Sequence of chain 1.G:
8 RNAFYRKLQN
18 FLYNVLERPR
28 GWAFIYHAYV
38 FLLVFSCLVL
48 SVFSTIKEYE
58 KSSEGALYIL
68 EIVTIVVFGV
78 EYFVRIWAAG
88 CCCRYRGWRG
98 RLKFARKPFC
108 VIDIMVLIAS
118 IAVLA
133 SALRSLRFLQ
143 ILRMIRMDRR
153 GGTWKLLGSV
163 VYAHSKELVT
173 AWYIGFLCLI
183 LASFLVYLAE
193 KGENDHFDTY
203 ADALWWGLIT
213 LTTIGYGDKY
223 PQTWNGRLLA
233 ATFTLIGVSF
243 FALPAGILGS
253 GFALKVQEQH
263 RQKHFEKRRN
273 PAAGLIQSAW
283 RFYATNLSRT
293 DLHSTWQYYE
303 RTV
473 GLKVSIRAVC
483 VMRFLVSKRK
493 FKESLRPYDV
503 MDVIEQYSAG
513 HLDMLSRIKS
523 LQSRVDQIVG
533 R

Binding-site contacts:
Ligand atom C3 contacts residue ARG148 of chain 1.G at 3.1 Å.
Ligand atom C12 contacts residue ARG148 of chain 1.G at 3.1 Å.
Ligand atom F1 contacts residue LEU114 of chain 1.G at 3.0 Å.
Ligand atom C5 contacts residue LEU114 of chain 1.G at 4.0 Å (hydrophobic).
Ligand atom C8 contacts residue VAL113 of chain 1.G at 3.4 Å (hydrophobic).
Ligand atom CL1 contacts residue ASP150 of chain 1.G at 3.9 Å.
Ligand atom C7 contacts residue LEU114 of chain 1.G at 3.3 Å (hydrophobic).
Ligand atom C2 contacts residue ASP110 of chain 1.G at 3.5 Å.
Ligand atom C9 contacts residue ASP110 of chain 1.G at 3.0 Å.
Ligand atom CL1 contacts residue ILE147 of chain 1.G at 4.0 Å.
Ligand atom C8 contacts residue LEU114 of chain 1.G at 3.3 Å (hydrophobic).
Ligand atom C5 contacts residue VAL113 of chain 1.G at 3.3 Å (hydrophobic).
Ligand atom O1 contacts residue ASP110 of chain 1.G at 2.8 Å (salt-bridge).
Ligand atom CL1 contacts residue ARG148 of chain 1.G at 3.5 Å.
Ligand atom C7 contacts residue PHE75 of chain 1.G at 3.1 Å (hydrophobic).
Ligand atom C3 contacts residue ASP110 of chain 1.G at 2.8 Å.
Ligand atom C1 contacts residue PHE75 of chain 1.G at 3.8 Å (hydrophobic).
Ligand atom N2 contacts residue PHE106 of chain 1.G at 3.2 Å.
Ligand atom C3 contacts residue VAL113 of chain 1.G at 4.0 Å (hydrophobic).
Ligand atom CL1 contacts residue PHE106 of chain 1.G at 3.2 Å.
Ligand atom N1 contacts residue VAL113 of chain 1.G at 3.2 Å.
Ligand atom C2 contacts residue ARG148 of chain 1.G at 3.3 Å.
Ligand atom O1 contacts residue PHE75 of chain 1.G at 3.5 Å.
Ligand atom C10 contacts residue LEU114 of chain 1.G at 3.0 Å (hydrophobic).
Ligand atom C11 contacts residue ARG148 of chain 1.G at 3.2 Å.
Ligand atom N1 contacts residue ARG148 of chain 1.G at 4.0 Å.
Ligand atom N1 contacts residue ASP110 of chain 1.G at 3.1 Å (salt-bridge).
Ligand atom C1 contacts residue VAL113 of chain 1.G at 3.8 Å (hydrophobic).
Ligand atom C12 contacts residue PHE106 of chain 1.G at 3.7 Å (hydrophobic).
Ligand atom C4 contacts residue ASP110 of chain 1.G at 3.6 Å.
Ligand atom F1 contacts residue ILE72 of chain 1.G at 3.2 Å.
Ligand atom N2 contacts residue ARG148 of chain 1.G at 3.1 Å.
Ligand atom C4 contacts residue PHE75 of chain 1.G at 3.1 Å (hydrophobic).
Ligand atom F1 contacts residue SER117 of chain 1.G at 2.0 Å.
Ligand atom C10 contacts residue SER117 of chain 1.G at 3.0 Å.
Ligand atom C9 contacts residue ARG148 of chain 1.G at 3.1 Å.
Ligand atom O1 contacts residue ARG148 of chain 1.G at 2.0 Å (salt-bridge).
Ligand atom C6 contacts residue ARG148 of chain 1.G at 3.3 Å.
Ligand atom C8 contacts residue SER117 of chain 1.G at 3.3 Å.
Ligand atom C1 contacts residue ASP110 of chain 1.G at 3.5 Å.

A small-molecule ligand and the protein it binds are described below.
Small molecule (SMILES): O=C(Nc1ccc(Cl)nc1)c1ccc(F)cc1